Sequence of chain 9.C:
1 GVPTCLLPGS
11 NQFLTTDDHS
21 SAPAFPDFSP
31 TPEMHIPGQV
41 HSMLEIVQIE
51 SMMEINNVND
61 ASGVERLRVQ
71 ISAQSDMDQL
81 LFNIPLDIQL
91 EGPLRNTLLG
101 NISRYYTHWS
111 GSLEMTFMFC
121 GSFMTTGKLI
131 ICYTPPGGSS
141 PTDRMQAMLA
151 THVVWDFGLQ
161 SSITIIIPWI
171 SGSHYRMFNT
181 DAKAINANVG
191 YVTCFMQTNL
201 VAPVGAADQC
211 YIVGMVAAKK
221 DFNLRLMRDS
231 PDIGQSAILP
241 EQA

Binding-site contacts:
Ligand atom C3B contacts residue ILE123 of chain 9.A at 3.9 Å (hydrophobic).
Ligand atom O1 contacts residue TYR197 of chain 9.A at 3.9 Å.
Ligand atom O1 contacts residue MET223 of chain 9.A at 3.6 Å (h-bond).
Ligand atom C4A contacts residue PRO173 of chain 9.A at 3.3 Å (hydrophobic).
Ligand atom C1C contacts residue TYR197 of chain 9.A at 3.7 Å (hydrophobic).
Ligand atom C31 contacts residue TYR197 of chain 9.A at 3.7 Å (hydrophobic).
Ligand atom N3A contacts residue TYR151 of chain 9.A at 3.3 Å.
Ligand atom O1B contacts residue TRP97 of chain 9.A at 3.6 Å.
Ligand atom C3 contacts residue TYR197 of chain 9.A at 3.7 Å (hydrophobic).
Ligand atom C4A contacts residue TYR151 of chain 9.A at 3.8 Å (hydrophobic).
Ligand atom O1A contacts residue ALA149 of chain 9.A at 3.7 Å.
Ligand atom C6C contacts residue LEU99 of chain 9.A at 3.6 Å (hydrophobic).
Ligand atom C5A contacts residue LEU186 of chain 9.A at 3.6 Å (hydrophobic).
Ligand atom O1A contacts residue LEU226 of chain 9.A at 3.8 Å.
Ligand atom C5A contacts residue VAL175 of chain 9.A at 3.9 Å (hydrophobic).
Ligand atom C5B contacts residue ILE188 of chain 9.A at 3.6 Å (hydrophobic).
Ligand atom C5A contacts residue ALA149 of chain 9.A at 3.2 Å (hydrophobic).
Ligand atom N2 contacts residue ASN221 of chain 9.A at 3.9 Å.
Ligand atom C4C contacts residue THR121 of chain 9.A at 3.7 Å.
Ligand atom C4B contacts residue LEU226 of chain 9.A at 3.9 Å (hydrophobic).
Ligand atom C4A contacts residue LEU186 of chain 9.A at 3.9 Å (hydrophobic).
Ligand atom C5C contacts residue THR101 of chain 9.A at 3.7 Å.
Ligand atom C2B contacts residue LEU226 of chain 9.A at 3.6 Å (hydrophobic).
Ligand atom C5C contacts residue LEU99 of chain 9.A at 3.6 Å (hydrophobic).
Ligand atom C7C contacts residue ILE123 of chain 9.A at 3.5 Å (hydrophobic).
Ligand atom O1A contacts residue LEU186 of chain 9.A at 3.7 Å.
Ligand atom C5 contacts residue TYR197 of chain 9.A at 3.8 Å (hydrophobic).
Ligand atom C31 contacts residue ASN199 of chain 9.A at 3.4 Å.
Ligand atom C5A contacts residue PRO173 of chain 9.A at 3.5 Å (hydrophobic).
Ligand atom O1B contacts residue LEU99 of chain 9.A at 3.1 Å.
Ligand atom C6C contacts residue TRP97 of chain 9.A at 3.9 Å (hydrophobic).
Ligand atom C2A contacts residue LEU186 of chain 9.A at 3.7 Å (hydrophobic).
Ligand atom C1B contacts residue LEU99 of chain 9.A at 3.9 Å (hydrophobic).
Ligand atom C2C contacts residue THR101 of chain 9.A at 3.8 Å.
Ligand atom C6C contacts residue ILE123 of chain 9.A at 3.6 Å (hydrophobic).
Ligand atom C7C contacts residue LEU99 of chain 9.A at 3.5 Å (hydrophobic).
Ligand atom C6B contacts residue ILE188 of chain 9.A at 3.7 Å (hydrophobic).
Ligand atom C3B contacts residue LEU226 of chain 9.A at 3.5 Å (hydrophobic).
Ligand atom C2B contacts residue ILE123 of chain 9.A at 3.5 Å (hydrophobic).
Ligand atom C4 contacts residue TYR197 of chain 9.A at 3.6 Å (hydrophobic).

Sequence of chain 9.A:
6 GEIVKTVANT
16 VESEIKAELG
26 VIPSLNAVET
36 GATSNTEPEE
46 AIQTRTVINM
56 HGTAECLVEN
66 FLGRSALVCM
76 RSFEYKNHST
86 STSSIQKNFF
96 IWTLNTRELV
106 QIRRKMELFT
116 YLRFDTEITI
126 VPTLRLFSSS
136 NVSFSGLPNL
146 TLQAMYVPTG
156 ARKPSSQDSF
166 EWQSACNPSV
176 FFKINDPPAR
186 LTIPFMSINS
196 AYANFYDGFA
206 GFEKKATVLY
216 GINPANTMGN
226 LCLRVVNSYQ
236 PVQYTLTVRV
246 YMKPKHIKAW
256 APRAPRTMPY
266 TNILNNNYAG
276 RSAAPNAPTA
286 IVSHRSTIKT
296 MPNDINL

The protein below binds the small molecule below.
Small molecule (SMILES): Cc1cc(CCCCCCCOc2ccc(C3=NCCO3)cc2)on1